This small molecule binds to this protein.
Small molecule (SMILES): CC[C@H](C)[C@H](NC(=O)[C@H](CC1=c2ccccc2=NC1)NC(=O)[C@H](CCSC)NC(=O)[C@H](CC(C)C)NC(=O)[C@H](CC(C)C)NC(=O)[C@@H](N)Cc1ccc(O)cc1)C(=O)N[C@H](C(=O)N[C@@H](CCC(N)=O)C(=O)N[C@H](C(=O)O)C(C)C)[C@@H](C)O

Sequence of chain 1.NA:
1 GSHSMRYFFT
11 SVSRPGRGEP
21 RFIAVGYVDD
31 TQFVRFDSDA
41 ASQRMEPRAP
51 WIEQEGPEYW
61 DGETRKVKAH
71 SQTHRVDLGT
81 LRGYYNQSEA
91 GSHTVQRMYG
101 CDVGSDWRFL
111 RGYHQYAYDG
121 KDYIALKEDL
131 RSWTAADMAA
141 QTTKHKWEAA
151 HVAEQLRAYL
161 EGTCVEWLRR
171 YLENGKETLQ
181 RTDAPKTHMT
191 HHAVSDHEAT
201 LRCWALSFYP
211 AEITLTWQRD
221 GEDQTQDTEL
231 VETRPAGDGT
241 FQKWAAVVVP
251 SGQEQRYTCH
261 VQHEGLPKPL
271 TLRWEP

Binding-site contacts:
Ligand atom CG1 contacts residue THR73 of chain 1.NA at 3.5 Å.
Ligand atom O contacts residue LYS146 of chain 1.NA at 3.2 Å (salt-bridge).
Ligand atom O contacts residue THR73 of chain 1.NA at 3.0 Å (h-bond).
Ligand atom N contacts residue ASP77 of chain 1.NA at 2.9 Å (salt-bridge).
Ligand atom N contacts residue TYR99 of chain 1.NA at 3.3 Å (h-bond).
Ligand atom CG2 contacts residue TYR123 of chain 1.NA at 3.5 Å (hydrophobic).
Ligand atom CA contacts residue TYR7 of chain 1.NA at 3.4 Å (hydrophobic).
Ligand atom CA contacts residue TYR171 of chain 1.NA at 3.5 Å (hydrophobic).
Ligand atom CG2 contacts residue THR143 of chain 1.NA at 3.5 Å.
Ligand atom OXT contacts residue TYR84 of chain 1.NA at 3.2 Å (h-bond).
Ligand atom N contacts residue GLU63 of chain 1.NA at 3.0 Å (salt-bridge).
Ligand atom CE2 contacts residue LYS66 of chain 1.NA at 3.2 Å.
Ligand atom OXT contacts residue THR143 of chain 1.NA at 2.5 Å (h-bond).
Ligand atom CE2 contacts residue THR163 of chain 1.NA at 3.4 Å.
Ligand atom O contacts residue GOL1 of chain 1.UC at 3.5 Å.
Ligand atom CA contacts residue ASP77 of chain 1.NA at 3.5 Å.
Ligand atom CE1 contacts residue TRP167 of chain 1.NA at 3.4 Å (hydrophobic).
Ligand atom CD1 contacts residue TYR99 of chain 1.NA at 3.5 Å (hydrophobic).
Ligand atom CD1 contacts residue GLU63 of chain 1.NA at 3.1 Å.
Ligand atom O contacts residue LYS66 of chain 1.NA at 2.9 Å (salt-bridge).
Ligand atom N contacts residue TYR171 of chain 1.NA at 2.8 Å (h-bond).
Ligand atom C contacts residue THR143 of chain 1.NA at 3.5 Å.
Ligand atom CZ contacts residue LYS66 of chain 1.NA at 3.2 Å.
Ligand atom O contacts residue TYR84 of chain 1.NA at 3.4 Å (h-bond).
Ligand atom O contacts residue TYR159 of chain 1.NA at 2.5 Å (h-bond).
Ligand atom CA contacts residue GLU63 of chain 1.NA at 3.5 Å.
Ligand atom CE1 contacts residue LYS66 of chain 1.NA at 3.5 Å.
Ligand atom CD2 contacts residue TYR99 of chain 1.NA at 3.2 Å (hydrophobic).
Ligand atom N contacts residue TYR7 of chain 1.NA at 2.4 Å (h-bond).
Ligand atom CD1 contacts residue HIS70 of chain 1.NA at 3.5 Å.
Ligand atom O contacts residue HIS70 of chain 1.NA at 3.3 Å.
Ligand atom CD2 contacts residue THR163 of chain 1.NA at 3.4 Å.
Ligand atom CB contacts residue TYR171 of chain 1.NA at 3.4 Å (hydrophobic).
Ligand atom CG contacts residue GLU63 of chain 1.NA at 3.3 Å.
Ligand atom CB contacts residue GLU63 of chain 1.NA at 3.5 Å.
Ligand atom CB contacts residue TRP167 of chain 1.NA at 3.5 Å (hydrophobic).
Ligand atom CD1 contacts residue GLU63 of chain 1.NA at 3.4 Å.
Ligand atom N contacts residue GOL1 of chain 1.UC at 3.2 Å.
Ligand atom CD1 contacts residue TRP167 of chain 1.NA at 3.3 Å (hydrophobic).
Ligand atom O contacts residue TRP147 of chain 1.NA at 2.5 Å (h-bond).